This protein binds this small molecule.
Small molecule (SMILES): CC(=O)N[C@@H]1[C@@H](O)[C@H](O)[C@@H](CO)O[C@H]1O

Binding-site contacts:
Ligand atom C4 contacts residue ASN4 of chain 1.A at 4.3 Å.
Ligand atom C1 contacts residue ASN4 of chain 1.A at 1.4 Å.
Ligand atom C5 contacts residue ASN4 of chain 1.A at 3.6 Å.
Ligand atom C3 contacts residue ASN4 of chain 1.A at 3.9 Å.
Ligand atom O5 contacts residue ASN4 of chain 1.A at 2.4 Å (h-bond).
Ligand atom C2 contacts residue ASN4 of chain 1.A at 2.6 Å.
Ligand atom N2 contacts residue ASN4 of chain 1.A at 3.0 Å (h-bond).
Ligand atom C8 contacts residue ASN4 of chain 1.A at 4.3 Å.
Ligand atom C8 contacts residue ASN124 of chain 1.A at 3.2 Å.
Ligand atom C7 contacts residue ASN4 of chain 1.A at 4.0 Å.
Ligand atom C7 contacts residue ASN124 of chain 1.A at 4.4 Å.

Sequence of chain 1.A:
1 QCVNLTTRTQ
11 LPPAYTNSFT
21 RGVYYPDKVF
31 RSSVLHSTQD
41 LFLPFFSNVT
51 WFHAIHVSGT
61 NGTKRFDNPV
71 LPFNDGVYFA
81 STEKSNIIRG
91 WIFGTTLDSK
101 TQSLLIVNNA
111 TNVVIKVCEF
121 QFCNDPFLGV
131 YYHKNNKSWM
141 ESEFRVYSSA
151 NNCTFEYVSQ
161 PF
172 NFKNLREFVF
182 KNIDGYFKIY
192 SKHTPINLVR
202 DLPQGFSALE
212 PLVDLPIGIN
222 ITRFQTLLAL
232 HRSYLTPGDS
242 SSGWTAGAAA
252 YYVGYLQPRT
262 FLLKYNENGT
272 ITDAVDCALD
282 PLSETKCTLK